Binding-site contacts:
Ligand atom O10 contacts residue GLU32 of chain 2.A at 3.5 Å (salt-bridge).
Ligand atom C1 contacts residue TRP67 of chain 2.A at 3.5 Å (hydrophobic).
Ligand atom O8 contacts residue TRP108 of chain 1.B at 3.2 Å.
Ligand atom N6 contacts residue LEU13 of chain 2.A at 3.5 Å.
Ligand atom O5 contacts residue TYR42 of chain 2.A at 2.6 Å (h-bond).
Ligand atom C2 contacts residue TRP67 of chain 2.A at 3.5 Å (hydrophobic).
Ligand atom C16 contacts residue TRP108 of chain 1.B at 3.5 Å (hydrophobic).
Ligand atom C25 contacts residue SER15 of chain 2.A at 3.5 Å.
Ligand atom C14 contacts residue TYR42 of chain 2.A at 3.0 Å (hydrophobic).
Ligand atom N6 contacts residue ASN11 of chain 2.A at 3.1 Å (h-bond).
Ligand atom O7 contacts residue SER15 of chain 2.A at 2.6 Å (h-bond).
Ligand atom C7 contacts residue TRP96 of chain 2.A at 3.3 Å (hydrophobic).
Ligand atom C30 contacts residue ASP116 of chain 2.A at 3.2 Å.
Ligand atom N3 contacts residue ARG72 of chain 2.A at 3.5 Å (salt-bridge).
Ligand atom C4 contacts residue TRP80 of chain 2.A at 3.6 Å (hydrophobic).
Ligand atom C20 contacts residue LEU13 of chain 2.A at 3.1 Å (hydrophobic).
Ligand atom C13 contacts residue TYR42 of chain 2.A at 3.4 Å (hydrophobic).
Ligand atom C19 contacts residue SER15 of chain 2.A at 3.5 Å.
Ligand atom O7 contacts residue LEU13 of chain 2.A at 3.6 Å.
Ligand atom O5 contacts residue GLU39 of chain 2.A at 3.5 Å (salt-bridge).
Ligand atom N5 contacts residue LEU13 of chain 2.A at 3.6 Å (h-bond).
Ligand atom C15 contacts residue TYR42 of chain 2.A at 3.4 Å (hydrophobic).
Ligand atom C9 contacts residue TRP67 of chain 2.A at 3.6 Å (hydrophobic).
Ligand atom C5 contacts residue TYR31 of chain 2.A at 3.3 Å (hydrophobic).
Ligand atom C31 contacts residue SER40 of chain 2.A at 3.6 Å.
Ligand atom N4 contacts residue TRP108 of chain 1.B at 3.6 Å.
Ligand atom C12 contacts residue TRP67 of chain 2.A at 3.5 Å (hydrophobic).
Ligand atom C30 contacts residue TRP96 of chain 2.A at 3.3 Å (hydrophobic).
Ligand atom O4 contacts residue TRP67 of chain 2.A at 3.4 Å.
Ligand atom O7 contacts residue ASN11 of chain 2.A at 3.1 Å (h-bond).
Ligand atom C11 contacts residue TRP108 of chain 1.B at 3.5 Å (hydrophobic).
Ligand atom O2 contacts residue THR78 of chain 2.A at 3.1 Å (h-bond).
Ligand atom O1 contacts residue TRP80 of chain 2.A at 3.4 Å.
Ligand atom CL1 contacts residue TRP96 of chain 2.A at 3.3 Å.
Ligand atom O5 contacts residue ARG72 of chain 2.A at 2.8 Å (salt-bridge).
Ligand atom CL1 contacts residue HIS115 of chain 2.A at 3.2 Å.
Ligand atom C15 contacts residue ARG72 of chain 2.A at 3.5 Å.
Ligand atom C17 contacts residue TRP108 of chain 1.B at 3.6 Å (hydrophobic).
Ligand atom C29 contacts residue TRP108 of chain 1.B at 3.5 Å (hydrophobic).
Ligand atom C7 contacts residue THR78 of chain 2.A at 3.6 Å.

Sequence of chain 2.A:
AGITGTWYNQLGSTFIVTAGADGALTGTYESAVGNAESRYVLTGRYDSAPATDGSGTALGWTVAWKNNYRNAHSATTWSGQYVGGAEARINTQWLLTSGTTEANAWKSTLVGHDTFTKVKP

The protein below binds the small molecule below.
Small molecule (SMILES): NC(=O)c1coc(CN(Cc2ccc3c(c2)OCO3)C(=O)c2coc(CN(Cc3ccc4c(c3)OCO4)C(=O)c3coc(CCl)n3)n2)n1

Sequence of chain 1.B:
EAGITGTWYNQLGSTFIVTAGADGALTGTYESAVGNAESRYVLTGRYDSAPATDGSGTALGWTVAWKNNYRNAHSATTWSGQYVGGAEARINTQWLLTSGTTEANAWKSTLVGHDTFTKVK